Binding-site contacts:
Ligand atom C5' contacts residue THR21 of chain 1.C at 4.0 Å.
Ligand atom OP1 contacts residue VAL20 of chain 1.C at 4.1 Å.
Ligand atom C3' contacts residue THR36 of chain 1.EA at 4.1 Å.
Ligand atom O3' contacts residue THR36 of chain 1.EA at 3.3 Å (h-bond).
Ligand atom C5' contacts residue SER155 of chain 3.FA at 3.4 Å.
Ligand atom C1' contacts residue VAL38 of chain 1.EA at 3.7 Å (hydrophobic).
Ligand atom OP1 contacts residue SER77 of chain 3.FA at 3.5 Å (h-bond).
Ligand atom OP1 contacts residue ARG79 of chain 3.FA at 3.7 Å.
Ligand atom C4' contacts residue PRO35 of chain 1.EA at 3.8 Å (hydrophobic).
Ligand atom C4' contacts residue THR36 of chain 1.EA at 4.1 Å.
Ligand atom C4' contacts residue VAL19 of chain 1.C at 3.7 Å (hydrophobic).
Ligand atom O2' contacts residue ASN18 of chain 1.C at 3.7 Å.
Ligand atom C1' contacts residue VAL38 of chain 3.FA at 4.1 Å (hydrophobic).
Ligand atom O4' contacts residue VAL38 of chain 1.EA at 3.8 Å.
Ligand atom P contacts residue ARG79 of chain 3.FA at 3.6 Å.
Ligand atom C5' contacts residue PRO35 of chain 1.EA at 3.7 Å (hydrophobic).
Ligand atom OP2 contacts residue ARG79 of chain 3.FA at 2.5 Å (salt-bridge).
Ligand atom OP1 contacts residue SER155 of chain 3.FA at 1.7 Å (h-bond).
Ligand atom O3' contacts residue ALA40 of chain 3.FA at 3.3 Å.
Ligand atom C4' contacts residue ALA40 of chain 3.FA at 3.1 Å (hydrophobic).
Ligand atom C3' contacts residue ALA40 of chain 3.FA at 3.6 Å (hydrophobic).
Ligand atom O2 contacts residue VAL38 of chain 1.EA at 4.1 Å.
Ligand atom P contacts residue ALA40 of chain 3.FA at 4.1 Å.
Ligand atom C5' contacts residue ALA40 of chain 3.FA at 3.4 Å (hydrophobic).
Ligand atom C5' contacts residue VAL19 of chain 1.C at 3.7 Å (hydrophobic).
Ligand atom O3' contacts residue SER155 of chain 3.FA at 3.5 Å (h-bond).
Ligand atom C5' contacts residue THR36 of chain 1.EA at 4.1 Å.
Ligand atom O2' contacts residue TRP37 of chain 1.EA at 4.1 Å.
Ligand atom O2' contacts residue VAL38 of chain 1.EA at 4.1 Å.
Ligand atom C5' contacts residue SER77 of chain 3.FA at 4.0 Å.
Ligand atom O2' contacts residue THR36 of chain 1.EA at 3.3 Å (h-bond).
Ligand atom O5' contacts residue SER155 of chain 3.FA at 3.6 Å.
Ligand atom OP1 contacts residue THR21 of chain 1.C at 3.1 Å.
Ligand atom C2' contacts residue VAL38 of chain 3.FA at 4.1 Å (hydrophobic).
Ligand atom O2' contacts residue VAL38 of chain 3.FA at 3.1 Å (h-bond).
Ligand atom C2 contacts residue VAL38 of chain 3.FA at 4.0 Å (hydrophobic).
Ligand atom O2' contacts residue ARG39 of chain 3.FA at 3.9 Å.
Ligand atom O2 contacts residue VAL38 of chain 3.FA at 3.5 Å (h-bond).
Ligand atom OP2 contacts residue ALA40 of chain 3.FA at 4.0 Å.
Ligand atom P contacts residue SER155 of chain 3.FA at 3.0 Å.

This small molecule binds to this protein.
Small molecule (SMILES): O=c1ccn([C@@H]2O[C@H](CO[P](=O)(O)O[C@H]3[C@@H](O)[C@H](n4ccc(=O)[nH]c4=O)O[C@@H]3CO[P](=O)(O)O[C@H]3[C@@H](O)[C@H](n4ccc(=O)[nH]c4=O)O[C@@H]3CO[P](=O)(O)O[C@H]3[C@@H](O)[C@H](n4ccc(=O)[nH]c4=O)O[C@@H]3CO[P](=O)(O)O[C@H]3[C@@H](O)[C@H](n4ccc(=O)[nH]c4=O)O[C@@H]3CO[P](=O)(O)O[C@H]3[C@@H](O)[C@H](n4ccc(=O)[nH]c4=O)O[C@@H]3COP(=O)=O)[C@@H](O)[C@H]2O)c(=O)[nH]1

Sequence of chain 1.EA:
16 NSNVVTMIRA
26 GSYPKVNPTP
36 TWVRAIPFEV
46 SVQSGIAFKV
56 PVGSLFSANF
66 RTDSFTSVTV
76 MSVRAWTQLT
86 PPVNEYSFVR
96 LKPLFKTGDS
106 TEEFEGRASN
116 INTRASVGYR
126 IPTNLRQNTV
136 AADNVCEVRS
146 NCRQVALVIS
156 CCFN

Sequence of chain 3.FA:
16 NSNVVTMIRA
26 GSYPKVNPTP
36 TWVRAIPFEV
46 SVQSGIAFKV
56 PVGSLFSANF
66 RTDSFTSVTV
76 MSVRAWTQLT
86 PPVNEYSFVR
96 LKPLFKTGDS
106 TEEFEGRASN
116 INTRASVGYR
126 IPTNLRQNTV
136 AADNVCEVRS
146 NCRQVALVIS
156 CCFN

Sequence of chain 1.C:
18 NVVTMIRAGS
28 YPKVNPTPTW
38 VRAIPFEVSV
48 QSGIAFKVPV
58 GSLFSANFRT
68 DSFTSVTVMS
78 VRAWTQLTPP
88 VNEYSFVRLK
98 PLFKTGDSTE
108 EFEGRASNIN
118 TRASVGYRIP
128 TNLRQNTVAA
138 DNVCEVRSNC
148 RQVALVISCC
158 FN